Binding-site contacts:
Ligand atom C2 contacts residue VAL228 of chain 4.A at 4.0 Å (hydrophobic).
Ligand atom O6 contacts residue PHE160 of chain 4.A at 4.0 Å.
Ligand atom N8 contacts residue THR58 of chain 3.A at 3.3 Å (h-bond).
Ligand atom N1 contacts residue GLN229 of chain 4.A at 3.0 Å (h-bond).
Ligand atom N7 contacts residue PHE160 of chain 4.A at 3.7 Å.
Ligand atom C2 contacts residue ARG177 of chain 4.A at 3.6 Å.
Ligand atom N8 contacts residue ASP59 of chain 3.A at 3.9 Å.
Ligand atom C2 contacts residue PHE160 of chain 4.A at 3.7 Å (hydrophobic).
Ligand atom O2 contacts residue SER227 of chain 4.A at 3.6 Å.
Ligand atom N8 contacts residue PHE160 of chain 4.A at 3.6 Å.
Ligand atom C4 contacts residue ASN255 of chain 4.A at 3.9 Å.
Ligand atom O6 contacts residue GLN229 of chain 4.A at 2.9 Å (h-bond).
Ligand atom N7 contacts residue THR58 of chain 3.A at 2.8 Å (h-bond).
Ligand atom C4 contacts residue PHE160 of chain 4.A at 3.4 Å (hydrophobic).
Ligand atom O2 contacts residue ARG177 of chain 4.A at 2.8 Å (salt-bridge).
Ligand atom O6 contacts residue TYR9 of chain 3.A at 3.8 Å.
Ligand atom C4 contacts residue ARG177 of chain 4.A at 3.8 Å.
Ligand atom O6 contacts residue ILE55 of chain 3.A at 3.5 Å.
Ligand atom O2 contacts residue PHE160 of chain 4.A at 3.9 Å.
Ligand atom N3 contacts residue ASN255 of chain 4.A at 3.3 Å (h-bond).
Ligand atom N3 contacts residue PHE160 of chain 4.A at 3.8 Å.
Ligand atom C6 contacts residue PHE160 of chain 4.A at 3.5 Å (hydrophobic).
Ligand atom N8 contacts residue ALA57 of chain 3.A at 3.8 Å.
Ligand atom C2 contacts residue GLN229 of chain 4.A at 3.9 Å.
Ligand atom N1 contacts residue PHE160 of chain 4.A at 3.6 Å.
Ligand atom C6 contacts residue GLN229 of chain 4.A at 3.7 Å.
Ligand atom N9 contacts residue THR58 of chain 3.A at 4.1 Å.
Ligand atom C5 contacts residue PHE160 of chain 4.A at 3.4 Å (hydrophobic).
Ligand atom C2 contacts residue ASN255 of chain 4.A at 3.9 Å.
Ligand atom N8 contacts residue LEU171 of chain 4.A at 3.8 Å.
Ligand atom N9 contacts residue PHE160 of chain 4.A at 3.5 Å.
Ligand atom N3 contacts residue ARG177 of chain 4.A at 3.0 Å (salt-bridge).
Ligand atom O2 contacts residue GLN229 of chain 4.A at 3.8 Å.
Ligand atom O6 contacts residue THR58 of chain 3.A at 3.8 Å.
Ligand atom O2 contacts residue VAL228 of chain 4.A at 2.9 Å (h-bond).
Ligand atom O2 contacts residue ASN255 of chain 4.A at 4.1 Å.
Ligand atom N9 contacts residue ARG177 of chain 4.A at 3.9 Å.
Ligand atom N9 contacts residue LEU171 of chain 4.A at 4.0 Å.
Ligand atom N7 contacts residue ALA57 of chain 3.A at 3.5 Å.
Ligand atom C5 contacts residue THR58 of chain 3.A at 3.9 Å.

A protein and the small-molecule ligand that binds it are described below.
Small molecule (SMILES): O=c1[nH]c(=O)c2nn[nH]c2[nH]1

Sequence of chain 3.A:
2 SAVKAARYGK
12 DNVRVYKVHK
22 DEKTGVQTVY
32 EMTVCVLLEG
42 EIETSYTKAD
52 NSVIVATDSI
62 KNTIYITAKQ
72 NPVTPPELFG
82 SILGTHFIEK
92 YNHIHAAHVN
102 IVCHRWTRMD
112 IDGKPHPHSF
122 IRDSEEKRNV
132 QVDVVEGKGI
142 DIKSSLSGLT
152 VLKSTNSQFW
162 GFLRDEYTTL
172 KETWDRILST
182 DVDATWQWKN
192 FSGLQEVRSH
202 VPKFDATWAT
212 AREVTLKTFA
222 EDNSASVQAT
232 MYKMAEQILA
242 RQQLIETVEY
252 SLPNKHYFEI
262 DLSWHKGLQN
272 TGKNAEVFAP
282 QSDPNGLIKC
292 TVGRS

Sequence of chain 4.A:
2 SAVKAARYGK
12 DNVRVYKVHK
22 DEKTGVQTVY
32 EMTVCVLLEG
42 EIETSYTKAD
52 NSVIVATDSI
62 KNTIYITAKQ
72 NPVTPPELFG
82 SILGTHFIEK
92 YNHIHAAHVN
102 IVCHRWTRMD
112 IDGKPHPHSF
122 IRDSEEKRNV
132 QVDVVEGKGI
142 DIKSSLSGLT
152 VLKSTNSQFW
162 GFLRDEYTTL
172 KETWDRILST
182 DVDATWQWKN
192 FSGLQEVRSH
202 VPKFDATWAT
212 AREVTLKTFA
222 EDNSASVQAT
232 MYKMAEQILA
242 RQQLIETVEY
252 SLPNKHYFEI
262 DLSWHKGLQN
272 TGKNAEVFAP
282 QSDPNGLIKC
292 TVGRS